Binding-site contacts:
Ligand atom C3 contacts residue ASN124 of chain 1.A at 3.7 Å.
Ligand atom N2 contacts residue ASN124 of chain 1.A at 2.8 Å (h-bond).
Ligand atom C4 contacts residue ASN124 of chain 1.A at 4.2 Å.
Ligand atom C2 contacts residue ASN124 of chain 1.A at 2.4 Å.
Ligand atom C8 contacts residue VAL133 of chain 1.A at 3.7 Å (hydrophobic).
Ligand atom C8 contacts residue ASN124 of chain 1.A at 3.4 Å.
Ligand atom C7 contacts residue ASN124 of chain 1.A at 3.1 Å.
Ligand atom O7 contacts residue ASN124 of chain 1.A at 3.0 Å (h-bond).
Ligand atom O7 contacts residue LYS135 of chain 1.A at 4.4 Å.
Ligand atom C1 contacts residue ASN124 of chain 1.A at 1.4 Å.
Ligand atom C5 contacts residue ASN124 of chain 1.A at 3.7 Å.
Ligand atom O5 contacts residue ASN124 of chain 1.A at 2.4 Å (h-bond).

A protein and the small-molecule ligand that binds it are described below.
Small molecule (SMILES): CC(=O)N[C@@H]1[C@@H](O)[C@H](O)[C@@H](CO)O[C@H]1O

Sequence of chain 1.A:
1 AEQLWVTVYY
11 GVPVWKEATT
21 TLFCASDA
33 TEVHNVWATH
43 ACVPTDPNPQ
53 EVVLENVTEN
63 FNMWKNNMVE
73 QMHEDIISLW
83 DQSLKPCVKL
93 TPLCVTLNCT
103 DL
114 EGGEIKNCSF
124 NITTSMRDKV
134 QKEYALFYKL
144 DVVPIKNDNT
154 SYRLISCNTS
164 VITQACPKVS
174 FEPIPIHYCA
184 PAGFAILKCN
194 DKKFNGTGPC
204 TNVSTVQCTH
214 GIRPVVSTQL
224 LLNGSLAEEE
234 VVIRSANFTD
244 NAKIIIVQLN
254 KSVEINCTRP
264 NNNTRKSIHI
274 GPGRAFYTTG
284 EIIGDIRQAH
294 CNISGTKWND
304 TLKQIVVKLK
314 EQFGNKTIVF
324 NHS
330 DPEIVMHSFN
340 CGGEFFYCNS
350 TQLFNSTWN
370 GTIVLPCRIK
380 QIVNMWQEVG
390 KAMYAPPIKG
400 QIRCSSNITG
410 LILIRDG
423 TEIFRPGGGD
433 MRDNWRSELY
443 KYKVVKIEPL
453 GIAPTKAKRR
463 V